Sequence of chain 1.B:
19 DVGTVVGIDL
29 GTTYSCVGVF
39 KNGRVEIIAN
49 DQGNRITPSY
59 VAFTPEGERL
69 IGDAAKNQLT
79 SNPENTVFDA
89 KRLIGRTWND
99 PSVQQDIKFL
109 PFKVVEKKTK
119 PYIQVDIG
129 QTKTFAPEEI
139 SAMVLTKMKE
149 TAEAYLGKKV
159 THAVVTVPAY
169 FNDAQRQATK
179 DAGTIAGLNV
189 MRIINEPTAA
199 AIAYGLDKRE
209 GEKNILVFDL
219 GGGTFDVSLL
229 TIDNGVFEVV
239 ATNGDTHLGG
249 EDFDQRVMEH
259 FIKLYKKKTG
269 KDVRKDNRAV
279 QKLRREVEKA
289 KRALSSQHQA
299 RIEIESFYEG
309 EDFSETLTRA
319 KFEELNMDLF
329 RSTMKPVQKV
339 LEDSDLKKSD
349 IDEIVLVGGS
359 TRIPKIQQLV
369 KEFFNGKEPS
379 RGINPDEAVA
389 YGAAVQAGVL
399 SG

The protein below binds the small molecule below.
Small molecule (SMILES): Nc1ncnc2c1ncn2[C@H]1C[C@H](O)[C@@H](CO[P](=O)(O)O[P](=O)(O)OP(=O)(O)O)O1

Binding-site contacts:
Ligand atom N1 contacts residue HIS258 of chain 1.B at 4.3 Å.
Ligand atom PG contacts residue LYS261 of chain 1.B at 3.9 Å.
Ligand atom C6 contacts residue HIS258 of chain 1.B at 3.9 Å.
Ligand atom O3B contacts residue ARG272 of chain 1.B at 3.6 Å.
Ligand atom N7 contacts residue GLU257 of chain 1.B at 3.9 Å.
Ligand atom C6 contacts residue LEU262 of chain 1.B at 3.8 Å (hydrophobic).
Ligand atom C6 contacts residue LYS261 of chain 1.B at 3.7 Å.
Ligand atom C8 contacts residue LYS261 of chain 1.B at 4.1 Å.
Ligand atom O2A contacts residue LYS261 of chain 1.B at 2.9 Å (salt-bridge).
Ligand atom O2A contacts residue GLU257 of chain 1.B at 4.4 Å.
Ligand atom N1 contacts residue LEU262 of chain 1.B at 3.7 Å.
Ligand atom O3B contacts residue LYS261 of chain 1.B at 3.4 Å.
Ligand atom O3G contacts residue LYS261 of chain 1.B at 3.1 Å (salt-bridge).
Ligand atom PB contacts residue LYS261 of chain 1.B at 4.1 Å.
Ligand atom C2 contacts residue LYS265 of chain 1.B at 3.9 Å.
Ligand atom C5 contacts residue LYS261 of chain 1.B at 3.5 Å.
Ligand atom PB contacts residue LYS264 of chain 1.B at 4.0 Å.
Ligand atom N3 contacts residue LYS265 of chain 1.B at 4.1 Å.
Ligand atom C2 contacts residue LEU262 of chain 1.B at 4.2 Å (hydrophobic).
Ligand atom N1 contacts residue LYS261 of chain 1.B at 4.1 Å.
Ligand atom O1B contacts residue LYS261 of chain 1.B at 4.2 Å.
Ligand atom PA contacts residue LYS261 of chain 1.B at 3.8 Å.
Ligand atom PG contacts residue ARG272 of chain 1.B at 3.8 Å.
Ligand atom O3A contacts residue LYS261 of chain 1.B at 3.6 Å (salt-bridge).
Ligand atom N7 contacts residue LYS261 of chain 1.B at 3.4 Å.
Ligand atom N6 contacts residue LEU262 of chain 1.B at 3.8 Å.
Ligand atom N6 contacts residue HIS258 of chain 1.B at 2.9 Å (h-bond).
Ligand atom C2 contacts residue LYS261 of chain 1.B at 4.3 Å.
Ligand atom O3B contacts residue LYS264 of chain 1.B at 4.0 Å.
Ligand atom C4 contacts residue LYS261 of chain 1.B at 4.3 Å.
Ligand atom O1G contacts residue ARG272 of chain 1.B at 3.3 Å (salt-bridge).
Ligand atom N6 contacts residue LYS261 of chain 1.B at 3.7 Å.
Ligand atom O3G contacts residue ARG272 of chain 1.B at 2.9 Å (salt-bridge).
Ligand atom O1B contacts residue LYS264 of chain 1.B at 2.9 Å (salt-bridge).